Sequence of chain 1.B:
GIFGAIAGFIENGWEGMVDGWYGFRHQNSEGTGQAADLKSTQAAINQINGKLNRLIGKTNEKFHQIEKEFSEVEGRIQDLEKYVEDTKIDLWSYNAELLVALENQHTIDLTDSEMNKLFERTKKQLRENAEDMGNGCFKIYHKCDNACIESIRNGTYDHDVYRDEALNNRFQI

Binding-site contacts:
Ligand atom C5 contacts residue GLU150 of chain 1.B at 4.4 Å.
Ligand atom O5 contacts residue SER151 of chain 1.B at 4.0 Å.
Ligand atom O7 contacts residue ASN154 of chain 1.B at 3.2 Å (h-bond).
Ligand atom C7 contacts residue THR156 of chain 1.B at 4.1 Å.
Ligand atom C6 contacts residue SER151 of chain 1.B at 4.2 Å.
Ligand atom C8 contacts residue THR156 of chain 1.B at 3.9 Å.
Ligand atom C6 contacts residue ALA147 of chain 1.B at 3.4 Å (hydrophobic).
Ligand atom O6 contacts residue GLU150 of chain 1.B at 3.5 Å.
Ligand atom C4 contacts residue ASN154 of chain 1.B at 4.2 Å.
Ligand atom N2 contacts residue ASN154 of chain 1.B at 3.1 Å (h-bond).
Ligand atom C1 contacts residue THR156 of chain 1.B at 3.5 Å.
Ligand atom C5 contacts residue ASN154 of chain 1.B at 3.7 Å.
Ligand atom C5 contacts residue THR156 of chain 1.B at 4.3 Å.
Ligand atom C1 contacts residue GLU150 of chain 1.B at 4.4 Å.
Ligand atom N2 contacts residue THR156 of chain 1.B at 3.9 Å.
Ligand atom C7 contacts residue ASN154 of chain 1.B at 3.4 Å.
Ligand atom C2 contacts residue ASN154 of chain 1.B at 2.5 Å.
Ligand atom C2 contacts residue THR156 of chain 1.B at 4.4 Å.
Ligand atom C1 contacts residue ASN154 of chain 1.B at 1.5 Å.
Ligand atom O5 contacts residue THR156 of chain 1.B at 3.9 Å.
Ligand atom C6 contacts residue GLU150 of chain 1.B at 4.0 Å.
Ligand atom O6 contacts residue ALA147 of chain 1.B at 4.0 Å.
Ligand atom C3 contacts residue ASN154 of chain 1.B at 3.9 Å.
Ligand atom O5 contacts residue ASN154 of chain 1.B at 2.4 Å (h-bond).
Ligand atom O5 contacts residue GLU150 of chain 1.B at 3.5 Å.

This protein binds this small molecule.
Small molecule (SMILES): CC(=O)N[C@@H]1[C@@H](O)[C@H](O)[C@@H](CO)O[C@H]1O